Binding-site contacts:
Ligand atom C2 contacts residue GLU277 of chain 1.A at 4.4 Å.
Ligand atom C3 contacts residue ASN278 of chain 1.A at 3.8 Å.
Ligand atom C7 contacts residue ASN278 of chain 1.A at 3.9 Å.
Ligand atom N2 contacts residue ASN276 of chain 1.A at 4.2 Å.
Ligand atom O5 contacts residue ASN278 of chain 1.A at 2.4 Å (h-bond).
Ligand atom C8 contacts residue ASN276 of chain 1.A at 3.6 Å.
Ligand atom C2 contacts residue ASN278 of chain 1.A at 2.5 Å.
Ligand atom C7 contacts residue ASN276 of chain 1.A at 3.7 Å.
Ligand atom N2 contacts residue GLU277 of chain 1.A at 3.2 Å (salt-bridge).
Ligand atom C5 contacts residue ASN278 of chain 1.A at 3.7 Å.
Ligand atom O7 contacts residue ASN276 of chain 1.A at 4.1 Å.
Ligand atom C1 contacts residue ASN278 of chain 1.A at 1.4 Å.
Ligand atom N2 contacts residue ASN278 of chain 1.A at 2.9 Å (h-bond).
Ligand atom C7 contacts residue GLU277 of chain 1.A at 3.7 Å.
Ligand atom O7 contacts residue ASN278 of chain 1.A at 4.5 Å.
Ligand atom C8 contacts residue GLU277 of chain 1.A at 3.2 Å.
Ligand atom C4 contacts residue ASN278 of chain 1.A at 4.2 Å.
Ligand atom O5 contacts residue LEU556 of chain 1.B at 4.2 Å.

Sequence of chain 1.A:
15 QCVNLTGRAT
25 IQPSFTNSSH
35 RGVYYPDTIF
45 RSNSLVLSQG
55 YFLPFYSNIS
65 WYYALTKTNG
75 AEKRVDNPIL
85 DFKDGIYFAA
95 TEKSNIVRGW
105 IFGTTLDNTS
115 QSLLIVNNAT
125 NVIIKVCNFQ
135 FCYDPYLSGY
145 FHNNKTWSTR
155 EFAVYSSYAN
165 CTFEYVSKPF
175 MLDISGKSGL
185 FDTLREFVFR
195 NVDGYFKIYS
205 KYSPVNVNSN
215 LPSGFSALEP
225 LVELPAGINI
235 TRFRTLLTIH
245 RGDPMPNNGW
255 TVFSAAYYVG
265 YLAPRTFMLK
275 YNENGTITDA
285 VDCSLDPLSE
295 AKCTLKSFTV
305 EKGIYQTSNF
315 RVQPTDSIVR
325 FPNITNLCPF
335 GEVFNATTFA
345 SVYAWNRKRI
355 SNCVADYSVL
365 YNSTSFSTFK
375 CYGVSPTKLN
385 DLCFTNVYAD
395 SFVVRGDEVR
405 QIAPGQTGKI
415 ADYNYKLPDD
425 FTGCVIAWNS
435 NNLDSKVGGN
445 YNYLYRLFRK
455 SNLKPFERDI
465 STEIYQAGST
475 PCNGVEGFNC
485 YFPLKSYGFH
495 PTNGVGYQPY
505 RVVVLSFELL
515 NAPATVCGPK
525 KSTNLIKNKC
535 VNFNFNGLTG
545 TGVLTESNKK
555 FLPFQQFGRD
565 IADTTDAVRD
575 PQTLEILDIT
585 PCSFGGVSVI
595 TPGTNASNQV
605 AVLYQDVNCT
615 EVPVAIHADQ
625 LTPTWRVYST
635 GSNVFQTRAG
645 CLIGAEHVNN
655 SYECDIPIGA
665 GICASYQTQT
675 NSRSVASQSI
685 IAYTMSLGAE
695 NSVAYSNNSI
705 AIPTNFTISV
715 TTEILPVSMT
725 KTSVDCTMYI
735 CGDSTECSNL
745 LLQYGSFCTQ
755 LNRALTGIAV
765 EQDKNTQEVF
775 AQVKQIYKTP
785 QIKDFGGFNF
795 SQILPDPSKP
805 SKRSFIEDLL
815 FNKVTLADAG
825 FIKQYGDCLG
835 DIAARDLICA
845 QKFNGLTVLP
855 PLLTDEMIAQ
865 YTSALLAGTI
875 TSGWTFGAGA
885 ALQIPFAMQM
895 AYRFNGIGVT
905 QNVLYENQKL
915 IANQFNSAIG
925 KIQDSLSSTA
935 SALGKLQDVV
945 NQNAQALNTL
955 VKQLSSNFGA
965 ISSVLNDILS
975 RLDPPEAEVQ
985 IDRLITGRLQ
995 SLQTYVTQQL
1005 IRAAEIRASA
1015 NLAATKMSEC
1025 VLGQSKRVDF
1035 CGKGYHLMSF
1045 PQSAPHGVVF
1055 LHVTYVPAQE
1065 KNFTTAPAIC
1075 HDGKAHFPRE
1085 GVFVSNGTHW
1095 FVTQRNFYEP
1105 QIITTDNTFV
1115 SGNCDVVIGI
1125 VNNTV

Sequence of chain 1.B:
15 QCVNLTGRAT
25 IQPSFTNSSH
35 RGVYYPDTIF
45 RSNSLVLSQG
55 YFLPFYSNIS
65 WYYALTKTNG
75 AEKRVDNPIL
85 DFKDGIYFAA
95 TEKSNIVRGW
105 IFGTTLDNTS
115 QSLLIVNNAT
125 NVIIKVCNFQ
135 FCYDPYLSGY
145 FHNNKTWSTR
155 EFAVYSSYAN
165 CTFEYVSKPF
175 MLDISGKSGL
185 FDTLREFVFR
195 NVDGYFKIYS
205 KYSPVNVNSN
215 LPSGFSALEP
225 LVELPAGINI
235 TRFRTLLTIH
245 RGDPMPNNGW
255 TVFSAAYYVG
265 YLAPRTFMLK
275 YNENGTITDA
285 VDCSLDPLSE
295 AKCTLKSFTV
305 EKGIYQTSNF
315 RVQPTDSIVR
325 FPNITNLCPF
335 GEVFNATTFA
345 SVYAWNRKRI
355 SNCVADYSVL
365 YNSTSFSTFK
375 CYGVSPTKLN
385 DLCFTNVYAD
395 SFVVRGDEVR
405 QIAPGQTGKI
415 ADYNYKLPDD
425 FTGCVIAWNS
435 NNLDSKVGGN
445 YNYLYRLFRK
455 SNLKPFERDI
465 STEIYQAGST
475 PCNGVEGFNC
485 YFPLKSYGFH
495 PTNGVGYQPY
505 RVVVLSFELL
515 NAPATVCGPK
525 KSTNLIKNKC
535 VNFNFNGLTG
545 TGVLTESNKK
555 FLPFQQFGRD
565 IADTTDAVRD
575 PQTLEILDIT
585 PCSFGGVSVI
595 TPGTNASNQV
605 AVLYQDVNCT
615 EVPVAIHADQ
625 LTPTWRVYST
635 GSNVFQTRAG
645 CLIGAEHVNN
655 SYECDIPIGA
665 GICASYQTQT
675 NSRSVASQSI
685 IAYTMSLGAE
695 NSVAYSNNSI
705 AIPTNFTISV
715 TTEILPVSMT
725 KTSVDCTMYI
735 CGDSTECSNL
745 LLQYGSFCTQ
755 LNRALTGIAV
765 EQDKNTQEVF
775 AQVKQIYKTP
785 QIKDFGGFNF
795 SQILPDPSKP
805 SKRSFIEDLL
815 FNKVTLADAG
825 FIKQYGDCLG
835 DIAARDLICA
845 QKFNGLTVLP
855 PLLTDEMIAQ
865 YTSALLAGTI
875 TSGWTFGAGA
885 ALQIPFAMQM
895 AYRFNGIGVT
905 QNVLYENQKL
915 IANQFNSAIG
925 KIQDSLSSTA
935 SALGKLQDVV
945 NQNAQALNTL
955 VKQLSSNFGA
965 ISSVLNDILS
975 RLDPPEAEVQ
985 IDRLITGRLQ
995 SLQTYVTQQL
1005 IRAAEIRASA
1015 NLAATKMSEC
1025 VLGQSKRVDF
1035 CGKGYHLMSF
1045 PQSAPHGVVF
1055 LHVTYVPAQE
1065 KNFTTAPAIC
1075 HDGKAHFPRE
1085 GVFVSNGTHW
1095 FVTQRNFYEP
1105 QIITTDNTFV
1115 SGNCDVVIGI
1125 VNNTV

This protein binds this small molecule.
Small molecule (SMILES): CC(=O)N[C@H]1[C@H](O[C@H]2[C@H](O)[C@@H](NC(C)=O)CO[C@@H]2CO)O[C@H](CO)[C@@H](O)[C@@H]1O